Binding-site contacts:
Ligand atom C2' contacts residue HIS415 of chain 1.ZA at 3.9 Å.
Ligand atom C6 contacts residue PRO416 of chain 1.ZA at 3.0 Å (hydrophobic).
Ligand atom C2 contacts residue PRO416 of chain 1.ZA at 3.9 Å (hydrophobic).
Ligand atom P contacts residue PRO200 of chain 1.ZA at 4.5 Å.
Ligand atom C2 contacts residue GLY424 of chain 1.ZA at 4.1 Å.
Ligand atom N7 contacts residue ASN394 of chain 1.ZA at 4.3 Å.
Ligand atom N1 contacts residue PRO416 of chain 1.ZA at 3.2 Å (h-bond).
Ligand atom C6 contacts residue PRO200 of chain 1.ZA at 4.0 Å (hydrophobic).
Ligand atom N1 contacts residue VAL199 of chain 1.ZA at 3.7 Å.
Ligand atom C4 contacts residue PRO200 of chain 1.ZA at 4.1 Å (hydrophobic).
Ligand atom N3 contacts residue PRO200 of chain 1.ZA at 4.2 Å.
Ligand atom C8 contacts residue PRO200 of chain 1.ZA at 4.4 Å (hydrophobic).
Ligand atom N9 contacts residue PRO416 of chain 1.ZA at 4.2 Å.
Ligand atom N7 contacts residue PRO200 of chain 1.ZA at 4.0 Å.
Ligand atom N9 contacts residue PRO200 of chain 1.ZA at 4.4 Å.
Ligand atom N6 contacts residue GLY424 of chain 1.ZA at 3.8 Å.
Ligand atom O3P contacts residue PRO200 of chain 1.ZA at 3.9 Å.
Ligand atom N7 contacts residue HIS415 of chain 1.ZA at 3.8 Å.
Ligand atom C2 contacts residue PRO200 of chain 1.ZA at 4.1 Å (hydrophobic).
Ligand atom C6 contacts residue VAL199 of chain 1.ZA at 4.3 Å (hydrophobic).
Ligand atom O3P contacts residue LYS198 of chain 1.ZA at 4.5 Å.
Ligand atom N6 contacts residue SER417 of chain 1.ZA at 3.8 Å.
Ligand atom N6 contacts residue VAL199 of chain 1.ZA at 4.5 Å.
Ligand atom C8 contacts residue HIS415 of chain 1.ZA at 3.6 Å.
Ligand atom C4 contacts residue PRO416 of chain 1.ZA at 4.0 Å (hydrophobic).
Ligand atom N6 contacts residue PRO416 of chain 1.ZA at 3.1 Å (h-bond).
Ligand atom C2 contacts residue VAL199 of chain 1.ZA at 4.2 Å (hydrophobic).
Ligand atom C5 contacts residue PRO416 of chain 1.ZA at 3.6 Å (hydrophobic).
Ligand atom N7 contacts residue PRO416 of chain 1.ZA at 4.4 Å.
Ligand atom C5 contacts residue PRO200 of chain 1.ZA at 3.8 Å (hydrophobic).
Ligand atom C6 contacts residue SER417 of chain 1.ZA at 4.5 Å.
Ligand atom N7 contacts residue SER417 of chain 1.ZA at 4.4 Å.
Ligand atom C1' contacts residue PRO416 of chain 1.ZA at 4.5 Å (hydrophobic).
Ligand atom N6 contacts residue PRO200 of chain 1.ZA at 4.4 Å.
Ligand atom N3 contacts residue PRO416 of chain 1.ZA at 4.1 Å.
Ligand atom N1 contacts residue GLY424 of chain 1.ZA at 3.5 Å (h-bond).
Ligand atom O1P contacts residue PRO200 of chain 1.ZA at 4.1 Å.
Ligand atom N1 contacts residue PRO200 of chain 1.ZA at 4.1 Å.
Ligand atom C6 contacts residue GLY424 of chain 1.ZA at 4.5 Å.

Sequence of chain 1.ZA:
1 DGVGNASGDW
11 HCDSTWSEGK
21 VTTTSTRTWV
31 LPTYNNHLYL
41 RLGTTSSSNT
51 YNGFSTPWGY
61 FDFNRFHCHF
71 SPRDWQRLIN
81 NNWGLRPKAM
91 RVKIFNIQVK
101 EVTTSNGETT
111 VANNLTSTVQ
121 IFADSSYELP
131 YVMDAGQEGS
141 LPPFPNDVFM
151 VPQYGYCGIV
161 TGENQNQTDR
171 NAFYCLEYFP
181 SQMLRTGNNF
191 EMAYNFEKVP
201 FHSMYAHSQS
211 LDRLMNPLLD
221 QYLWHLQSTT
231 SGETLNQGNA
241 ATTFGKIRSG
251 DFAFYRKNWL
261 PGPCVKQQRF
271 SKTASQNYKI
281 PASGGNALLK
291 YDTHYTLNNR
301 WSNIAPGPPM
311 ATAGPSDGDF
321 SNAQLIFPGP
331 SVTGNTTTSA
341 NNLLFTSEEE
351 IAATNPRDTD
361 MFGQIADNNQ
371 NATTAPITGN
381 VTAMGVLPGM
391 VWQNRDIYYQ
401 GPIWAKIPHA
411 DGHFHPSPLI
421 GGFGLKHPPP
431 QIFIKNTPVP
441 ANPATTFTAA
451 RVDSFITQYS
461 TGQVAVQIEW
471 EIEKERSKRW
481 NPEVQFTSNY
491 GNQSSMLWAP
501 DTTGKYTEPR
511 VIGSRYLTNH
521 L

This small molecule binds to this protein.
Small molecule (SMILES): Nc1ncnc2c1ncn2[C@H]1C[C@H](O)[C@@H](COP(=O)(O)O)O1